Sequence of chain 1.A:
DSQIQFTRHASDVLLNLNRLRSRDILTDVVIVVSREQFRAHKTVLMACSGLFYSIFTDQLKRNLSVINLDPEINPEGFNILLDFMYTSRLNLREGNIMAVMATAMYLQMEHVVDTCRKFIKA

Sequence of chain 1.B:
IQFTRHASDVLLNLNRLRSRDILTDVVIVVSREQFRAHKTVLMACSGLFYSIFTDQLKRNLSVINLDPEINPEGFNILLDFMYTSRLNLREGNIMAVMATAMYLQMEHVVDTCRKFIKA

This protein binds this small molecule.
Small molecule (SMILES): Cc1cc(C)n(-c2ncc(Cl)c(Nc3ccc(Cl)cc3)n2)n1

Binding-site contacts:
Ligand atom C20 contacts residue GLY52 of chain 1.A at 3.4 Å.
Ligand atom C10 contacts residue ARG21 of chain 1.B at 3.7 Å.
Ligand atom N8 contacts residue ASN18 of chain 1.B at 3.6 Å (h-bond).
Ligand atom C21 contacts residue GLY52 of chain 1.A at 3.6 Å.
Ligand atom N4 contacts residue ARG21 of chain 1.B at 3.5 Å.
Ligand atom C13 contacts residue MET48 of chain 1.A at 3.3 Å (hydrophobic).
Ligand atom C19 contacts residue MET48 of chain 1.A at 3.5 Å (hydrophobic).
Ligand atom N8 contacts residue ARG21 of chain 1.B at 3.3 Å.
Ligand atom C6 contacts residue ARG21 of chain 1.B at 3.3 Å.
Ligand atom C19 contacts residue SER51 of chain 1.A at 3.8 Å.
Ligand atom C22 contacts residue ARG25 of chain 1.B at 3.4 Å.
Ligand atom C17 contacts residue ARG21 of chain 1.B at 3.5 Å.
Ligand atom C12 contacts residue ARG21 of chain 1.B at 3.8 Å.
Ligand atom CL4 contacts residue MET48 of chain 1.A at 3.1 Å.
Ligand atom C9 contacts residue ASN18 of chain 1.B at 3.6 Å.
Ligand atom N11 contacts residue TYR55 of chain 1.A at 3.6 Å.
Ligand atom C20 contacts residue SER51 of chain 1.A at 3.5 Å.
Ligand atom C2 contacts residue ARG21 of chain 1.B at 3.8 Å.
Ligand atom CL6 contacts residue GLY52 of chain 1.A at 3.3 Å.
Ligand atom C10 contacts residue ARG25 of chain 1.B at 3.5 Å.
Ligand atom N11 contacts residue ASN18 of chain 1.B at 3.6 Å (h-bond).
Ligand atom C15 contacts residue GLY52 of chain 1.A at 3.3 Å.
Ligand atom C12 contacts residue ASN18 of chain 1.B at 3.6 Å.
Ligand atom C18 contacts residue TYR55 of chain 1.A at 3.5 Å (hydrophobic).
Ligand atom N11 contacts residue MET48 of chain 1.A at 2.7 Å (h-bond).
Ligand atom C7 contacts residue ARG21 of chain 1.B at 3.6 Å.
Ligand atom CL6 contacts residue GLN110 of chain 1.A at 3.3 Å.
Ligand atom N3 contacts residue ASN18 of chain 1.B at 3.5 Å (h-bond).
Ligand atom N8 contacts residue ARG25 of chain 1.B at 3.0 Å (salt-bridge).
Ligand atom CL4 contacts residue ALA49 of chain 1.A at 3.5 Å.
Ligand atom CL4 contacts residue TYR55 of chain 1.A at 3.7 Å.
Ligand atom C5 contacts residue TYR55 of chain 1.A at 3.5 Å (hydrophobic).
Ligand atom C2 contacts residue ASN18 of chain 1.B at 3.4 Å.
Ligand atom N1 contacts residue ARG21 of chain 1.B at 3.6 Å.
Ligand atom C12 contacts residue ARG25 of chain 1.B at 3.5 Å.
Ligand atom C9 contacts residue TYR55 of chain 1.A at 3.5 Å (hydrophobic).
Ligand atom C5 contacts residue ASN18 of chain 1.B at 3.5 Å.
Ligand atom C5 contacts residue MET48 of chain 1.A at 3.8 Å (hydrophobic).
Ligand atom N4 contacts residue ARG25 of chain 1.B at 2.9 Å (salt-bridge).
Ligand atom CL4 contacts residue LEU22 of chain 1.B at 3.5 Å.